Binding-site contacts:
Ligand atom C1 contacts residue NAG1 of chain 1.U at 4.4 Å.
Ligand atom O7 contacts residue NAG2 of chain 1.T at 4.2 Å.
Ligand atom O7 contacts residue GLU422 of chain 1.A at 4.4 Å.
Ligand atom C8 contacts residue GLN423 of chain 1.A at 4.5 Å.
Ligand atom C5 contacts residue NAG1 of chain 1.U at 4.2 Å.
Ligand atom C6 contacts residue NAG2 of chain 1.U at 4.2 Å.
Ligand atom N2 contacts residue GLU422 of chain 1.A at 4.0 Å.
Ligand atom O7 contacts residue ASN424 of chain 1.A at 4.0 Å.
Ligand atom C4 contacts residue NAG1 of chain 1.U at 4.2 Å.
Ligand atom O5 contacts residue NAG1 of chain 1.U at 4.0 Å.
Ligand atom C6 contacts residue NAG1 of chain 1.T at 3.8 Å.
Ligand atom C2 contacts residue ASN424 of chain 1.A at 2.3 Å.
Ligand atom O5 contacts residue ASN424 of chain 1.A at 2.4 Å (h-bond).
Ligand atom O6 contacts residue NAG1 of chain 1.U at 4.4 Å.
Ligand atom C7 contacts residue ASN424 of chain 1.A at 3.6 Å.
Ligand atom C4 contacts residue ASN424 of chain 1.A at 4.2 Å.
Ligand atom O6 contacts residue ASN347 of chain 1.A at 4.3 Å.
Ligand atom C3 contacts residue ASN424 of chain 1.A at 3.6 Å.
Ligand atom C8 contacts residue GLU422 of chain 1.A at 3.0 Å.
Ligand atom C5 contacts residue ASN347 of chain 1.A at 4.3 Å.
Ligand atom O5 contacts residue NAG1 of chain 1.T at 4.1 Å.
Ligand atom C8 contacts residue NAG1 of chain 1.T at 3.6 Å.
Ligand atom C1 contacts residue ASN347 of chain 1.A at 4.3 Å.
Ligand atom C6 contacts residue NAG1 of chain 1.U at 3.4 Å.
Ligand atom N2 contacts residue ASN424 of chain 1.A at 2.7 Å (h-bond).
Ligand atom C6 contacts residue ASN347 of chain 1.A at 4.0 Å.
Ligand atom C5 contacts residue NAG1 of chain 1.T at 3.6 Å.
Ligand atom O6 contacts residue ASN311 of chain 1.A at 3.7 Å.
Ligand atom C7 contacts residue GLU422 of chain 1.A at 3.6 Å.
Ligand atom O5 contacts residue ASN347 of chain 1.A at 3.2 Å (h-bond).
Ligand atom C5 contacts residue ASN424 of chain 1.A at 3.7 Å.
Ligand atom O6 contacts residue NAG1 of chain 1.T at 2.9 Å (h-bond).
Ligand atom C1 contacts residue ASN424 of chain 1.A at 1.4 Å.

Sequence of chain 1.A:
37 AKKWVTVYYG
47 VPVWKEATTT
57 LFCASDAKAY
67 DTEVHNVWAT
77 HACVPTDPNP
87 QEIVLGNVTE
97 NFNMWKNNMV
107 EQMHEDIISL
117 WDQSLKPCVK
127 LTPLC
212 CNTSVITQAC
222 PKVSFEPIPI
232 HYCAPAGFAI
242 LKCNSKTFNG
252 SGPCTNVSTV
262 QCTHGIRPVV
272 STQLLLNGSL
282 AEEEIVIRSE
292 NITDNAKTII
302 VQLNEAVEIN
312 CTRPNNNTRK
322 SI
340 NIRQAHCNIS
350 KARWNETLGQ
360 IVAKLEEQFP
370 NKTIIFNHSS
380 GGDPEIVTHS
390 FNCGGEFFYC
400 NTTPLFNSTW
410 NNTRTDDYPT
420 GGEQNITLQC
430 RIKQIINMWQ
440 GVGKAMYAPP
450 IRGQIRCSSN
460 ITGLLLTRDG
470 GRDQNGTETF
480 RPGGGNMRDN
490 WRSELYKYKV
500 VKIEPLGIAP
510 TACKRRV

This protein binds this small molecule.
Small molecule (SMILES): CC(=O)N[C@H]1[C@H](O[C@H]2[C@H](O)[C@@H](NC(C)=O)CO[C@@H]2CO)O[C@H](CO)[C@@H](O[C@@H]2O[C@H](CO)[C@@H](O)[C@H](O)[C@@H]2O)[C@@H]1O